Sequence of chain 1.V:
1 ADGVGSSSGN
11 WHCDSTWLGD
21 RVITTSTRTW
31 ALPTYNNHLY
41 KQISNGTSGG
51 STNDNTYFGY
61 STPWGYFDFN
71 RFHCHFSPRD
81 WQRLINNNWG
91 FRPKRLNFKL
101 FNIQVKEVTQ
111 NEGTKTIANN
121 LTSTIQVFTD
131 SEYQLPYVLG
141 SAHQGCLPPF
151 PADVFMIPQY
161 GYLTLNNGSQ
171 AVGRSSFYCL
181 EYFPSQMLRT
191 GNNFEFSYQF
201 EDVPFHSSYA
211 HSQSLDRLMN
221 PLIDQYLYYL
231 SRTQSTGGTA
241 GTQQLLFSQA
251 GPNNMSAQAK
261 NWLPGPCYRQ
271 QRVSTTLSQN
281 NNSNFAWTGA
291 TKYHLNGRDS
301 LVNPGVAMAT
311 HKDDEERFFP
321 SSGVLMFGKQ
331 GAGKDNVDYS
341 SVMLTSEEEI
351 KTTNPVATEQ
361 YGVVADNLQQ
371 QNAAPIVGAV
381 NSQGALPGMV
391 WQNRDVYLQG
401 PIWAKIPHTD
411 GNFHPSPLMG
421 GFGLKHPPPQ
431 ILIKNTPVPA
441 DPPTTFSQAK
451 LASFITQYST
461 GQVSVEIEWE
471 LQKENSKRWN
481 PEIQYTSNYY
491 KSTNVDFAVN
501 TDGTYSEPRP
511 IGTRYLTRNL

A small-molecule ligand and the protein it binds are described below.
Small molecule (SMILES): OC[C@H]1O[C@@H](O)[C@H](O)[C@@H](O)[C@H]1O

Binding-site contacts:
Ligand atom O2 contacts residue ASN254 of chain 1.V at 4.0 Å.
Ligand atom C2 contacts residue TRP287 of chain 1.EA at 3.8 Å (hydrophobic).
Ligand atom O5 contacts residue TRP287 of chain 1.EA at 3.3 Å.
Ligand atom O4 contacts residue TRP287 of chain 1.EA at 2.1 Å.
Ligand atom O1 contacts residue TRP287 of chain 1.EA at 3.0 Å (h-bond).
Ligand atom C4 contacts residue TRP287 of chain 1.EA at 3.4 Å (hydrophobic).
Ligand atom O3 contacts residue ASN254 of chain 1.V at 3.8 Å.
Ligand atom C1 contacts residue TRP287 of chain 1.EA at 3.8 Å (hydrophobic).
Ligand atom O2 contacts residue THR52 of chain 1.EA at 4.4 Å.
Ligand atom C3 contacts residue TRP287 of chain 1.EA at 4.3 Å (hydrophobic).
Ligand atom C6 contacts residue TRP287 of chain 1.EA at 3.8 Å (hydrophobic).
Ligand atom C5 contacts residue TRP287 of chain 1.EA at 3.9 Å (hydrophobic).
Ligand atom O2 contacts residue ASN55 of chain 1.EA at 3.5 Å (h-bond).
Ligand atom O3 contacts residue TRP287 of chain 1.EA at 3.8 Å.
Ligand atom O3 contacts residue ALA257 of chain 1.V at 4.5 Å.
Ligand atom C3 contacts residue ASN254 of chain 1.V at 4.1 Å.
Ligand atom O2 contacts residue SER256 of chain 1.V at 4.0 Å.

Sequence of chain 1.EA:
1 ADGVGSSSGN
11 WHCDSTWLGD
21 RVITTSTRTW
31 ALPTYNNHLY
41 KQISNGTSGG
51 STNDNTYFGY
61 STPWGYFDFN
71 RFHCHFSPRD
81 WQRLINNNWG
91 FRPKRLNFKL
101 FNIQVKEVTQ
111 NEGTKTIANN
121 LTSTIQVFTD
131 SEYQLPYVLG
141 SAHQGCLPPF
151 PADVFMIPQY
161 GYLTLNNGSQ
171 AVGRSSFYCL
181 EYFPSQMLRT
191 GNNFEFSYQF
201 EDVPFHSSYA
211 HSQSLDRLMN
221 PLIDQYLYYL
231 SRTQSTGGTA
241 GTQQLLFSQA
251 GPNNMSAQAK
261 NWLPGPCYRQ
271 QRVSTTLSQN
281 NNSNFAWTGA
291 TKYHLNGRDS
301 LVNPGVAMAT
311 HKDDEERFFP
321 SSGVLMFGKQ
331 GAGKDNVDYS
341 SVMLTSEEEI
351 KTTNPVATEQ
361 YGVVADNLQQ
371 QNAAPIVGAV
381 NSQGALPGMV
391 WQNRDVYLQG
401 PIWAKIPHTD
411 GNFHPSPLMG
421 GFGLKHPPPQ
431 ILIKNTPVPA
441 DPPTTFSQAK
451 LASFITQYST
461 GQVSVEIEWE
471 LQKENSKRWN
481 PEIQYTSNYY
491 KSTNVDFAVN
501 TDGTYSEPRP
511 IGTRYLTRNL